Binding-site contacts:
Ligand atom C8 contacts residue TYR162 of chain 1.A at 3.5 Å (hydrophobic).
Ligand atom C5 contacts residue TYR168 of chain 1.A at 3.9 Å (hydrophobic).
Ligand atom C5 contacts residue ASN193 of chain 1.A at 3.7 Å.
Ligand atom C6 contacts residue SER170 of chain 1.A at 3.4 Å.
Ligand atom C8 contacts residue TYR163 of chain 1.A at 3.9 Å (hydrophobic).
Ligand atom C4 contacts residue VAL169 of chain 1.A at 4.3 Å (hydrophobic).
Ligand atom C2 contacts residue ASN193 of chain 1.A at 2.5 Å.
Ligand atom O5 contacts residue SER170 of chain 1.A at 3.7 Å.
Ligand atom C5 contacts residue VAL169 of chain 1.A at 4.2 Å (hydrophobic).
Ligand atom C8 contacts residue PRO166 of chain 1.A at 3.7 Å (hydrophobic).
Ligand atom C6 contacts residue VAL169 of chain 1.A at 4.0 Å (hydrophobic).
Ligand atom O5 contacts residue MET214 of chain 1.A at 4.2 Å.
Ligand atom C2 contacts residue VAL169 of chain 1.A at 4.2 Å (hydrophobic).
Ligand atom O5 contacts residue ASN193 of chain 1.A at 2.4 Å (h-bond).
Ligand atom C4 contacts residue TYR168 of chain 1.A at 3.5 Å (hydrophobic).
Ligand atom C3 contacts residue ASN193 of chain 1.A at 3.8 Å.
Ligand atom C7 contacts residue ASN193 of chain 1.A at 3.2 Å.
Ligand atom O7 contacts residue ASN193 of chain 1.A at 3.2 Å (h-bond).
Ligand atom O6 contacts residue TYR168 of chain 1.A at 4.2 Å.
Ligand atom C4 contacts residue ASN193 of chain 1.A at 4.2 Å.
Ligand atom N2 contacts residue ASN193 of chain 1.A at 2.9 Å (h-bond).
Ligand atom C7 contacts residue TYR168 of chain 1.A at 4.2 Å (hydrophobic).
Ligand atom O5 contacts residue VAL169 of chain 1.A at 3.5 Å (h-bond).
Ligand atom O6 contacts residue SER170 of chain 1.A at 2.3 Å (h-bond).
Ligand atom C2 contacts residue TYR168 of chain 1.A at 4.0 Å (hydrophobic).
Ligand atom C1 contacts residue TYR168 of chain 1.A at 3.7 Å (hydrophobic).
Ligand atom C6 contacts residue TYR168 of chain 1.A at 4.0 Å (hydrophobic).
Ligand atom C7 contacts residue CYS161 of chain 1.A at 3.9 Å (hydrophobic).
Ligand atom O7 contacts residue CYS161 of chain 1.A at 2.8 Å (h-bond).
Ligand atom O3 contacts residue TYR168 of chain 1.A at 3.6 Å.
Ligand atom C7 contacts residue PRO166 of chain 1.A at 4.1 Å (hydrophobic).
Ligand atom C3 contacts residue TYR168 of chain 1.A at 4.2 Å (hydrophobic).
Ligand atom C1 contacts residue VAL169 of chain 1.A at 4.0 Å (hydrophobic).
Ligand atom O7 contacts residue TYR168 of chain 1.A at 3.3 Å (h-bond).
Ligand atom O7 contacts residue PRO166 of chain 1.A at 3.8 Å.
Ligand atom O4 contacts residue TYR168 of chain 1.A at 4.1 Å.
Ligand atom C1 contacts residue ASN193 of chain 1.A at 1.4 Å.
Ligand atom O5 contacts residue TYR168 of chain 1.A at 3.5 Å (h-bond).
Ligand atom O6 contacts residue MET214 of chain 1.A at 3.3 Å.
Ligand atom O7 contacts residue CYS167 of chain 1.A at 3.2 Å (h-bond).

Sequence of chain 1.A:
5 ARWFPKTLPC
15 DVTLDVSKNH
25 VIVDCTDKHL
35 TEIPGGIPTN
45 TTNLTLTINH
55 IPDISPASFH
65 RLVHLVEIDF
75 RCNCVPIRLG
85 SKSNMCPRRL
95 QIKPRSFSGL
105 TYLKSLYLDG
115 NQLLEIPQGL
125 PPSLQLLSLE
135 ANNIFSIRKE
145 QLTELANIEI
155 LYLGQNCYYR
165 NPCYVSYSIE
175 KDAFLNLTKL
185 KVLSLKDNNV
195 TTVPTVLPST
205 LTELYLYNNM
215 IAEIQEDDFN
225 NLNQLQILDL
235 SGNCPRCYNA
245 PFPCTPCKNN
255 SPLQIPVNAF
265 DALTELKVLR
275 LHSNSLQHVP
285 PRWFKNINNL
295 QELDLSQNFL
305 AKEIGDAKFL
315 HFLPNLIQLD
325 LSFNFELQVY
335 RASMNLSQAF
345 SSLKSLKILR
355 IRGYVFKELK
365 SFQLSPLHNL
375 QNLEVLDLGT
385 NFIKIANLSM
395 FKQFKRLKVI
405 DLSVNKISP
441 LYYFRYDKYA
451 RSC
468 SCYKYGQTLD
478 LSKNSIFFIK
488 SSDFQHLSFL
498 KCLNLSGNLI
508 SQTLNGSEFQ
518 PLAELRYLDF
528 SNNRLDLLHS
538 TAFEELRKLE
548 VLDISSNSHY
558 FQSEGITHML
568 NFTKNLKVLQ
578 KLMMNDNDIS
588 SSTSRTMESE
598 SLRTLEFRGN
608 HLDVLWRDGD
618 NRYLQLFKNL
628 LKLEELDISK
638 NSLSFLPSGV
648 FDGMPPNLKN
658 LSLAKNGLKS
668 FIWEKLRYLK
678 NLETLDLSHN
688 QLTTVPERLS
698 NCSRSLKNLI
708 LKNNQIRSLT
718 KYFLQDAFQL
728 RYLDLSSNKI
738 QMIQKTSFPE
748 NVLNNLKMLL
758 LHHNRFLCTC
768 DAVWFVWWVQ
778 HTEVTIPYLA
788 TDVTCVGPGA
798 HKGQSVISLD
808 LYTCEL

A protein and the small-molecule ligand that binds it are described below.
Small molecule (SMILES): CC(=O)N[C@H]1[C@H](O[C@H]2[C@H](O)[C@@H](NC(C)=O)CO[C@@H]2CO)O[C@H](CO)[C@@H](O[C@@H]2O[C@H](CO)[C@@H](O)[C@H](O)[C@@H]2O)[C@@H]1O